Sequence of chain 1.A:
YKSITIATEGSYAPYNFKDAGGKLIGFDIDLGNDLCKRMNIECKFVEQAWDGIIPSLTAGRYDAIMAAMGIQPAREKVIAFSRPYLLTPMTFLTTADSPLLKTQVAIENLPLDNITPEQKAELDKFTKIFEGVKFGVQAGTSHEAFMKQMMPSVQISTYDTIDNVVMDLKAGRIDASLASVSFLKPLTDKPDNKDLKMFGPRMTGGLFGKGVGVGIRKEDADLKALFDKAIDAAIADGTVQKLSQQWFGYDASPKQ

The protein below binds the small molecule below.
Small molecule (SMILES): NCCC[C@H](NCC(=O)O)C(=O)O

Binding-site contacts:
Ligand atom OXT contacts residue SER145 of chain 1.A at 4.0 Å.
Ligand atom CAG contacts residue GLN141 of chain 1.A at 4.0 Å.
Ligand atom CAK contacts residue HIS146 of chain 1.A at 3.8 Å.
Ligand atom CAF contacts residue GLU12 of chain 1.A at 3.5 Å.
Ligand atom CAK contacts residue TYR15 of chain 1.A at 3.5 Å (hydrophobic).
Ligand atom NAA contacts residue TRP53 of chain 1.A at 3.5 Å.
Ligand atom NAA contacts residue GLN141 of chain 1.A at 2.8 Å (h-bond).
Ligand atom NAA contacts residue GLU12 of chain 1.A at 2.7 Å (salt-bridge).
Ligand atom CAI contacts residue ALA71 of chain 1.A at 4.1 Å (hydrophobic).
Ligand atom OAB contacts residue SER183 of chain 1.A at 2.7 Å (h-bond).
Ligand atom CAG contacts residue TYR15 of chain 1.A at 3.8 Å (hydrophobic).
Ligand atom O contacts residue TRP53 of chain 1.A at 4.0 Å.
Ligand atom OXT contacts residue ALA71 of chain 1.A at 3.7 Å.
Ligand atom OAD contacts residue TYR18 of chain 1.A at 3.6 Å.
Ligand atom NAA contacts residue TYR15 of chain 1.A at 3.7 Å.
Ligand atom C contacts residue ALA71 of chain 1.A at 4.0 Å (hydrophobic).
Ligand atom CAG contacts residue TRP53 of chain 1.A at 4.0 Å (hydrophobic).
Ligand atom O contacts residue ARG78 of chain 1.A at 2.8 Å (salt-bridge).
Ligand atom O contacts residue THR144 of chain 1.A at 3.3 Å.
Ligand atom CAG contacts residue THR144 of chain 1.A at 3.8 Å.
Ligand atom CB contacts residue ALA71 of chain 1.A at 3.1 Å (hydrophobic).
Ligand atom CB contacts residue TRP53 of chain 1.A at 3.9 Å (hydrophobic).
Ligand atom OAD contacts residue SER183 of chain 1.A at 3.1 Å (h-bond).
Ligand atom CAK contacts residue SER183 of chain 1.A at 3.2 Å.
Ligand atom O contacts residue SER145 of chain 1.A at 3.0 Å (h-bond).
Ligand atom OAB contacts residue TYR15 of chain 1.A at 2.7 Å (h-bond).
Ligand atom C contacts residue ARG78 of chain 1.A at 3.5 Å.
Ligand atom OXT contacts residue MET72 of chain 1.A at 3.9 Å.
Ligand atom OAD contacts residue ALA71 of chain 1.A at 3.8 Å.
Ligand atom N contacts residue ALA71 of chain 1.A at 2.9 Å (h-bond).
Ligand atom OAB contacts residue HIS146 of chain 1.A at 3.4 Å (h-bond).
Ligand atom CAF contacts residue GLN141 of chain 1.A at 3.8 Å.
Ligand atom C contacts residue SER145 of chain 1.A at 3.6 Å.
Ligand atom CAF contacts residue TRP53 of chain 1.A at 3.7 Å (hydrophobic).
Ligand atom OXT contacts residue ARG78 of chain 1.A at 2.7 Å (salt-bridge).
Ligand atom CAI contacts residue MET93 of chain 1.A at 3.7 Å (hydrophobic).
Ligand atom CAF contacts residue TYR15 of chain 1.A at 3.7 Å (hydrophobic).
Ligand atom OXT contacts residue GLY73 of chain 1.A at 2.9 Å (h-bond).
Ligand atom CA contacts residue ALA71 of chain 1.A at 3.5 Å (hydrophobic).
Ligand atom CAI contacts residue HIS146 of chain 1.A at 3.3 Å.